This small molecule binds to this protein.
Small molecule (SMILES): CC(=O)N[C@H]1[C@H](O[C@H]2[C@H](O)[C@@H](NC(C)=O)CO[C@@H]2CO)O[C@H](CO)[C@@H](O[C@@H]2O[C@H](CO[C@H]3O[C@H](CO)[C@@H](O)[C@H](O)[C@@H]3O[C@@H]3O[C@H](CO)[C@@H](O)[C@H](O)[C@H]3NC(C)=O)[C@@H](O)[C@H](O[C@H]3O[C@H](CO)[C@@H](O)[C@H](O)[C@@H]3O[C@@H]3O[C@H](CO)[C@@H](O)[C@H](O)[C@H]3NC(C)=O)[C@@H]2O)[C@@H]1O

Sequence of chain 1.B:
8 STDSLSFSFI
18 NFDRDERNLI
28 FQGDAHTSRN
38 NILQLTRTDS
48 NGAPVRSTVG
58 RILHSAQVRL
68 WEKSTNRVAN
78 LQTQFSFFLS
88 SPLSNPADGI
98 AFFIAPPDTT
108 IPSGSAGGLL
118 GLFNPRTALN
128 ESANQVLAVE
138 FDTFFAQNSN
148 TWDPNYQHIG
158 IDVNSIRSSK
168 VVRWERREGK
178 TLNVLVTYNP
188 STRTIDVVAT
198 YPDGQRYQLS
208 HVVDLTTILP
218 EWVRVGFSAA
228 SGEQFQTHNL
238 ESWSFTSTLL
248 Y

Binding-site contacts:
Ligand atom O3 contacts residue ASN92 of chain 1.B at 3.3 Å.
Ligand atom O4 contacts residue ASP95 of chain 1.B at 2.6 Å (salt-bridge).
Ligand atom O6 contacts residue ALA94 of chain 1.B at 3.5 Å.
Ligand atom O6 contacts residue SER91 of chain 1.B at 3.5 Å (h-bond).
Ligand atom O6 contacts residue ASN145 of chain 1.B at 3.0 Å (h-bond).
Ligand atom C6 contacts residue LEU116 of chain 1.B at 3.5 Å (hydrophobic).
Ligand atom C2 contacts residue ASN145 of chain 1.B at 3.5 Å.
Ligand atom O6 contacts residue GLU230 of chain 1.B at 3.2 Å (salt-bridge).
Ligand atom O7 contacts residue SER54 of chain 1.B at 2.7 Å (h-bond).
Ligand atom O3 contacts residue GLN231 of chain 1.B at 3.5 Å (h-bond).
Ligand atom O4 contacts residue GLY115 of chain 1.B at 3.5 Å (h-bond).
Ligand atom O2 contacts residue ASN145 of chain 1.B at 2.8 Å (h-bond).
Ligand atom O3 contacts residue PHE141 of chain 1.B at 3.5 Å.
Ligand atom O4 contacts residue GOL1 of chain 1.N at 2.5 Å (h-bond).
Ligand atom C4 contacts residue GLY111 of chain 1.B at 3.3 Å.
Ligand atom O6 contacts residue ASP95 of chain 1.B at 2.8 Å (salt-bridge).
Ligand atom O5 contacts residue GLU230 of chain 1.B at 3.0 Å (salt-bridge).
Ligand atom O6 contacts residue GLN231 of chain 1.B at 3.0 Å (h-bond).
Ligand atom O3 contacts residue GLY115 of chain 1.B at 2.9 Å (h-bond).
Ligand atom O4 contacts residue GLN231 of chain 1.B at 2.5 Å (h-bond).
Ligand atom C4 contacts residue ASP95 of chain 1.B at 3.5 Å.
Ligand atom O6 contacts residue ASN92 of chain 1.B at 3.0 Å (h-bond).
Ligand atom O3 contacts residue SER146 of chain 1.B at 3.5 Å.
Ligand atom O7 contacts residue GLY229 of chain 1.B at 3.3 Å.
Ligand atom O6 contacts residue GLY229 of chain 1.B at 3.1 Å (h-bond).
Ligand atom O2 contacts residue ALA143 of chain 1.B at 3.5 Å.
Ligand atom O4 contacts residue GLY111 of chain 1.B at 2.6 Å (h-bond).
Ligand atom O4 contacts residue ASN147 of chain 1.B at 2.9 Å (h-bond).
Ligand atom C6 contacts residue GLU230 of chain 1.B at 3.4 Å.
Ligand atom C6 contacts residue GLN231 of chain 1.B at 3.5 Å.
Ligand atom O5 contacts residue ALA113 of chain 1.B at 3.5 Å (h-bond).
Ligand atom C6 contacts residue GLN231 of chain 1.B at 3.4 Å.
Ligand atom O2 contacts residue SER146 of chain 1.B at 2.7 Å (h-bond).
Ligand atom C3 contacts residue ASN145 of chain 1.B at 3.5 Å.
Ligand atom C7 contacts residue SER54 of chain 1.B at 3.5 Å.
Ligand atom O4 contacts residue ASN145 of chain 1.B at 3.5 Å (h-bond).
Ligand atom C6 contacts residue ASN145 of chain 1.B at 3.4 Å.
Ligand atom O5 contacts residue ASN92 of chain 1.B at 3.2 Å (h-bond).
Ligand atom C4 contacts residue GLN231 of chain 1.B at 3.5 Å.
Ligand atom O4 contacts residue PHE141 of chain 1.B at 3.3 Å.